This protein binds this small molecule.
Small molecule (SMILES): CC(=O)N[C@@H]1[C@@H](O)[C@H](O)[C@@H](CO)O[C@H]1O

Binding-site contacts:
Ligand atom C3 contacts residue ASN169 of chain 1.B at 3.8 Å.
Ligand atom N2 contacts residue ASN169 of chain 1.B at 2.9 Å (h-bond).
Ligand atom O7 contacts residue PHE170 of chain 1.B at 3.4 Å (h-bond).
Ligand atom O5 contacts residue GLY173 of chain 1.B at 3.9 Å.
Ligand atom C7 contacts residue PHE170 of chain 1.B at 3.9 Å (hydrophobic).
Ligand atom C2 contacts residue ASN169 of chain 1.B at 2.5 Å.
Ligand atom O6 contacts residue ASN169 of chain 1.B at 4.3 Å.
Ligand atom C1 contacts residue ASN169 of chain 1.B at 1.4 Å.
Ligand atom C4 contacts residue ASN169 of chain 1.B at 4.3 Å.
Ligand atom O7 contacts residue SER171 of chain 1.B at 3.8 Å.
Ligand atom O5 contacts residue ASN169 of chain 1.B at 2.3 Å (h-bond).
Ligand atom C7 contacts residue ASN169 of chain 1.B at 3.4 Å.
Ligand atom C8 contacts residue PHE179 of chain 1.B at 4.1 Å (hydrophobic).
Ligand atom C1 contacts residue GLY173 of chain 1.B at 4.4 Å.
Ligand atom C8 contacts residue ASN169 of chain 1.B at 3.1 Å.
Ligand atom O7 contacts residue ASN169 of chain 1.B at 3.8 Å.
Ligand atom C1 contacts residue PHE170 of chain 1.B at 3.9 Å (hydrophobic).
Ligand atom O6 contacts residue GLY173 of chain 1.B at 3.7 Å.
Ligand atom C2 contacts residue PHE170 of chain 1.B at 3.7 Å (hydrophobic).
Ligand atom N2 contacts residue PHE170 of chain 1.B at 4.1 Å.
Ligand atom O5 contacts residue PHE170 of chain 1.B at 4.3 Å.
Ligand atom C8 contacts residue ARG177 of chain 1.B at 3.8 Å.
Ligand atom C5 contacts residue ASN169 of chain 1.B at 3.7 Å.

Sequence of chain 1.B:
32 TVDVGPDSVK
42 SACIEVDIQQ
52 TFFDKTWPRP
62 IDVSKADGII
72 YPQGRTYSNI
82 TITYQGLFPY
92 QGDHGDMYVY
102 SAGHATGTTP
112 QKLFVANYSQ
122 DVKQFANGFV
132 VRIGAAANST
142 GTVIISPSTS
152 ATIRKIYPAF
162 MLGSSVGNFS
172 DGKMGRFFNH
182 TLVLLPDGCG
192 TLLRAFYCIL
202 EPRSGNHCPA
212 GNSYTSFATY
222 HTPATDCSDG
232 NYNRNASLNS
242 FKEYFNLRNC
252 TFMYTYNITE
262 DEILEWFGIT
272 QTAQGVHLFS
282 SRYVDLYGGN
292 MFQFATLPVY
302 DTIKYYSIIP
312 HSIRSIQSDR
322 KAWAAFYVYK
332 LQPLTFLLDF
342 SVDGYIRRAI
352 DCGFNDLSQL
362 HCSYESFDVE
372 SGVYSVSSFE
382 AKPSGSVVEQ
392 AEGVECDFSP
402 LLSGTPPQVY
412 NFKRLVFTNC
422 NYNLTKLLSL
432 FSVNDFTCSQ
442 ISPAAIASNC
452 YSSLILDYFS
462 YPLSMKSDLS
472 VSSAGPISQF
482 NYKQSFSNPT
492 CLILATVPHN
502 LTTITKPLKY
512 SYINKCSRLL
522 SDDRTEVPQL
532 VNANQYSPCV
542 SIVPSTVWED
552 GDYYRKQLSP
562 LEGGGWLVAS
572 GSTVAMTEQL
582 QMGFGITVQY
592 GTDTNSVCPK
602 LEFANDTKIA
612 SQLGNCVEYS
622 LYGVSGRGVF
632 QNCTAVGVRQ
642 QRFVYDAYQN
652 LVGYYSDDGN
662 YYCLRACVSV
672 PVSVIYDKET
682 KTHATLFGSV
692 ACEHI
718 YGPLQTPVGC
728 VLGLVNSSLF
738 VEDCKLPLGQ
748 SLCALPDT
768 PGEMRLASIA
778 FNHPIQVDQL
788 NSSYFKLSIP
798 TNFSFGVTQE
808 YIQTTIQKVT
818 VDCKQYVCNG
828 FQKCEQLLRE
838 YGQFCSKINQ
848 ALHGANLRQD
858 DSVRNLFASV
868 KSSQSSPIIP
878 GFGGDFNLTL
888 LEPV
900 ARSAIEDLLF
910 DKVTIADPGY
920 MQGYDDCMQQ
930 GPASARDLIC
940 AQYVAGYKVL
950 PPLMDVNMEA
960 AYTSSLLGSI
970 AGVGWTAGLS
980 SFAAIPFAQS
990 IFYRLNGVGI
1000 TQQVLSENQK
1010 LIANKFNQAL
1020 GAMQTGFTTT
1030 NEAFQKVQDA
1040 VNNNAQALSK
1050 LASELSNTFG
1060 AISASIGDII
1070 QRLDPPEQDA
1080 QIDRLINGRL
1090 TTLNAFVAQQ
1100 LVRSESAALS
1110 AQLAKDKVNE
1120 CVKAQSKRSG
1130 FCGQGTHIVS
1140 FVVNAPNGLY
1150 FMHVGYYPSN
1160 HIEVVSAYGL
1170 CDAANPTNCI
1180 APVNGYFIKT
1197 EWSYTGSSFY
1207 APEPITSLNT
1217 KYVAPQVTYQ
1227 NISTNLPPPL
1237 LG